Sequence of chain 2.NA:
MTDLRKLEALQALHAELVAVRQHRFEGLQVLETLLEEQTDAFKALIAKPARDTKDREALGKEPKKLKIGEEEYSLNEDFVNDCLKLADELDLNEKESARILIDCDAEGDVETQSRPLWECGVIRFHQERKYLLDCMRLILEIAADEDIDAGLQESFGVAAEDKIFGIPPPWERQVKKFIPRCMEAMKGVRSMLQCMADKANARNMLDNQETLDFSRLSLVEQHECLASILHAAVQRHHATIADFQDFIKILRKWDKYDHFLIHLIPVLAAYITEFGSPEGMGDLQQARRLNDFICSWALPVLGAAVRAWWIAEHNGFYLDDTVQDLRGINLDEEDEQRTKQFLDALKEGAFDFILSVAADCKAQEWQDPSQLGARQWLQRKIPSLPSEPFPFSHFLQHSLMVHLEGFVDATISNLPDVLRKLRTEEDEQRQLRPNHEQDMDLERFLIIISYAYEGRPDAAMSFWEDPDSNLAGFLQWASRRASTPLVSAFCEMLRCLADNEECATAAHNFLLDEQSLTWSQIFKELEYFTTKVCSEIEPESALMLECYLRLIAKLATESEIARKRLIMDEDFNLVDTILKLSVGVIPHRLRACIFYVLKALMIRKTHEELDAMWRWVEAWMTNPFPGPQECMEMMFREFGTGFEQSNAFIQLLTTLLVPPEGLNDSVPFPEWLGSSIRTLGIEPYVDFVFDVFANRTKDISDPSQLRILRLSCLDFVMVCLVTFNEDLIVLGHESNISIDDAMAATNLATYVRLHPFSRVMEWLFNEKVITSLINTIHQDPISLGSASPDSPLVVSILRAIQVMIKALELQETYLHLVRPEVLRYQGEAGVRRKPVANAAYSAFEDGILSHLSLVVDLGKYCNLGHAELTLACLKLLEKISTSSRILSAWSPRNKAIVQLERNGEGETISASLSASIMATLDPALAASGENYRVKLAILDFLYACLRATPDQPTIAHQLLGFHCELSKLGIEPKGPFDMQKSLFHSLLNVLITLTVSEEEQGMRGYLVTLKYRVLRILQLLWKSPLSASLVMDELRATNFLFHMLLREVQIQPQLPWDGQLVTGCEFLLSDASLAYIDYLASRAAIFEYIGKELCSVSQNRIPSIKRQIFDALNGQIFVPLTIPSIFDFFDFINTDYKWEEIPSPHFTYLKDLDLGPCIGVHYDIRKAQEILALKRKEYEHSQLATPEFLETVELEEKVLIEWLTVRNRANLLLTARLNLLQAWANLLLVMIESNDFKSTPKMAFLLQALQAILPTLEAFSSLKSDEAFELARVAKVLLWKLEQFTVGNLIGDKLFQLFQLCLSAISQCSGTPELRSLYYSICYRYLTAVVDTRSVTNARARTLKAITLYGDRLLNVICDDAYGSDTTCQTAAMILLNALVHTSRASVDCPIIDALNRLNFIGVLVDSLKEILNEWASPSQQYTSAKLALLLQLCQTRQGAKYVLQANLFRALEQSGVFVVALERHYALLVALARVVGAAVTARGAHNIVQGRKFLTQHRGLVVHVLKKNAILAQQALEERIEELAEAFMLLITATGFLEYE

Sequence of chain 2.C:
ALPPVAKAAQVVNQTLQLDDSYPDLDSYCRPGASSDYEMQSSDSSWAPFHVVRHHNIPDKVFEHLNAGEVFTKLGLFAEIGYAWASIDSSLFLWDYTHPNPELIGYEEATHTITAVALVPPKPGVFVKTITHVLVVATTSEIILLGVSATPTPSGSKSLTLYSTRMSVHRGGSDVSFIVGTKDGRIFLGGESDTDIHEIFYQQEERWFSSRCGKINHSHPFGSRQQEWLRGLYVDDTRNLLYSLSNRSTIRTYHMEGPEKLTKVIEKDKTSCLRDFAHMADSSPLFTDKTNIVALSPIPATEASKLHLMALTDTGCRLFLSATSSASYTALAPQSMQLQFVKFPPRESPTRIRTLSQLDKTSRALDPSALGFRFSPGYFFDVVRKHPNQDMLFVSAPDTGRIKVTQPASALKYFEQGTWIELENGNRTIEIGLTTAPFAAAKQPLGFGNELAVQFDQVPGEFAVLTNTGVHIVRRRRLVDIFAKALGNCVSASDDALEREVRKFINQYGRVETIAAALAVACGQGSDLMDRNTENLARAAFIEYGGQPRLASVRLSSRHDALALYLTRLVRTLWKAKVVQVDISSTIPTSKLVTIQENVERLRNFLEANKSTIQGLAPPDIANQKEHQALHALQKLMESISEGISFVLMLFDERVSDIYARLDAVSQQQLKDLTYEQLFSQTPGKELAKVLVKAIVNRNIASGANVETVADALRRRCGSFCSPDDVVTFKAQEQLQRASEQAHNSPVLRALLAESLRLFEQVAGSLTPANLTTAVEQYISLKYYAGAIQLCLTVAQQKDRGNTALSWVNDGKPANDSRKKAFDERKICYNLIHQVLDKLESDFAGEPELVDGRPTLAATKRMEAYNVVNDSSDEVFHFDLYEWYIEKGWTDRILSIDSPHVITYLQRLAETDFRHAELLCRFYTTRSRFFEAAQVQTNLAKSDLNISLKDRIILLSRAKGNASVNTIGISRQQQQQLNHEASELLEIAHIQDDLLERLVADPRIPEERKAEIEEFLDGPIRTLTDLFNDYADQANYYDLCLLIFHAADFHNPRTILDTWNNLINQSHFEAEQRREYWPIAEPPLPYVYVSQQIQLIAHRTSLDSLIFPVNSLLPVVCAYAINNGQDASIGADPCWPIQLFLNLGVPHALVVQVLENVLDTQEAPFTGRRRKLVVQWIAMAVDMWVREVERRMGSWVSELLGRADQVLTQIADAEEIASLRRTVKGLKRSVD

This small molecule binds to this protein.
Small molecule (SMILES): CC[C@H](C)[C@H](NC(=O)[C@@H](NC(=O)[C@H](CC(C)C)NC(=O)[C@@H](N)CCCCN)C(C)C)C(=O)N[C@@H](CC(N)=O)C(=O)N[C@@H](CCCCN)C(=O)N[C@@H](CC(=O)O)C(=O)N[C@@H](CCSC)C(=O)N[C@@H](CCCN=C(N)N)C(=O)N[C@H](C(=O)N[C@@H](CC(=O)O)C(=O)N[C@@H](CC(C)C)C(=O)N[C@@H](Cc1ccccc1)C(=O)N[C@@H](CO)C(=O)N1CCC[C@H]1C(=O)N1CCC[C@H]1C(=O)N[C@H](C=O)CC(N)=O)[C@@H](C)O

Binding-site contacts:
Ligand atom NZ contacts residue LYS1225 of chain 2.NA at 2.1 Å.
Ligand atom CD contacts residue GLN1074 of chain 2.C at 3.5 Å.
Ligand atom NH1 contacts residue ASP1073 of chain 2.C at 3.6 Å.
Ligand atom CG contacts residue GLU1052 of chain 2.C at 3.2 Å.
Ligand atom CA contacts residue ASN1069 of chain 2.C at 3.5 Å.
Ligand atom CE contacts residue LYS1225 of chain 2.NA at 3.3 Å.
Ligand atom CB contacts residue GLN1074 of chain 2.C at 3.5 Å.
Ligand atom CA contacts residue THR1065 of chain 2.C at 3.6 Å.
Ligand atom CG contacts residue ILE1045 of chain 2.C at 3.5 Å (hydrophobic).
Ligand atom NZ contacts residue GLU1228 of chain 2.NA at 3.6 Å.
Ligand atom NH2 contacts residue ASP1073 of chain 2.C at 3.1 Å (salt-bridge).
Ligand atom CZ contacts residue ARG1044 of chain 2.C at 3.3 Å.
Ligand atom CE contacts residue GLU1228 of chain 2.NA at 3.2 Å.
Ligand atom CD2 contacts residue ILE1045 of chain 2.C at 3.8 Å (hydrophobic).
Ligand atom CE1 contacts residue ARG1044 of chain 2.C at 3.5 Å.
Ligand atom CD1 contacts residue ILE1053 of chain 2.C at 3.4 Å (hydrophobic).
Ligand atom O contacts residue THR1065 of chain 2.C at 3.2 Å.
Ligand atom CD1 contacts residue ARG1044 of chain 2.C at 3.1 Å.
Ligand atom O contacts residue THR1065 of chain 2.C at 3.6 Å.
Ligand atom O contacts residue ILE1045 of chain 2.C at 3.6 Å.
Ligand atom N contacts residue ASN1069 of chain 2.C at 2.9 Å (h-bond).
Ligand atom O contacts residue ASN1069 of chain 2.C at 3.3 Å (h-bond).
Ligand atom CG2 contacts residue PHE1068 of chain 2.C at 3.6 Å (hydrophobic).
Ligand atom NZ contacts residue ASP1073 of chain 2.C at 3.0 Å (salt-bridge).
Ligand atom CD1 contacts residue PHE1068 of chain 2.C at 3.4 Å (hydrophobic).
Ligand atom OG1 contacts residue ARG1049 of chain 2.C at 2.9 Å (salt-bridge).
Ligand atom CB contacts residue GLU1052 of chain 2.C at 3.1 Å.
Ligand atom N contacts residue GLN1074 of chain 2.C at 3.2 Å (h-bond).
Ligand atom CD contacts residue ASN1069 of chain 2.C at 3.8 Å.
Ligand atom C contacts residue ASN1069 of chain 2.C at 3.2 Å.
Ligand atom O contacts residue ASN1069 of chain 2.C at 3.0 Å (h-bond).
Ligand atom CG1 contacts residue PHE1068 of chain 2.C at 3.4 Å (hydrophobic).
Ligand atom O contacts residue GLN1074 of chain 2.C at 3.0 Å (h-bond).
Ligand atom N contacts residue THR1065 of chain 2.C at 3.2 Å (h-bond).
Ligand atom CD1 contacts residue THR1065 of chain 2.C at 3.5 Å.
Ligand atom NH1 contacts residue ASN1069 of chain 2.C at 2.8 Å (h-bond).
Ligand atom O contacts residue ARG1049 of chain 2.C at 3.7 Å.
Ligand atom O contacts residue ARG1049 of chain 2.C at 3.7 Å.
Ligand atom CB contacts residue ASP1070 of chain 2.C at 3.8 Å.
Ligand atom O contacts residue ARG1049 of chain 2.C at 3.7 Å.